Binding-site contacts:
Ligand atom C1 contacts residue ASN616 of chain 1.C at 1.4 Å.
Ligand atom C2 contacts residue ASN616 of chain 1.C at 2.4 Å.
Ligand atom O5 contacts residue ASN616 of chain 1.C at 2.3 Å (h-bond).
Ligand atom C7 contacts residue ASN616 of chain 1.C at 4.0 Å.
Ligand atom N2 contacts residue ASN616 of chain 1.C at 2.9 Å (h-bond).
Ligand atom C4 contacts residue ASN616 of chain 1.C at 4.2 Å.
Ligand atom C5 contacts residue ASN616 of chain 1.C at 3.6 Å.
Ligand atom C3 contacts residue ASN616 of chain 1.C at 3.8 Å.

Sequence of chain 1.C:
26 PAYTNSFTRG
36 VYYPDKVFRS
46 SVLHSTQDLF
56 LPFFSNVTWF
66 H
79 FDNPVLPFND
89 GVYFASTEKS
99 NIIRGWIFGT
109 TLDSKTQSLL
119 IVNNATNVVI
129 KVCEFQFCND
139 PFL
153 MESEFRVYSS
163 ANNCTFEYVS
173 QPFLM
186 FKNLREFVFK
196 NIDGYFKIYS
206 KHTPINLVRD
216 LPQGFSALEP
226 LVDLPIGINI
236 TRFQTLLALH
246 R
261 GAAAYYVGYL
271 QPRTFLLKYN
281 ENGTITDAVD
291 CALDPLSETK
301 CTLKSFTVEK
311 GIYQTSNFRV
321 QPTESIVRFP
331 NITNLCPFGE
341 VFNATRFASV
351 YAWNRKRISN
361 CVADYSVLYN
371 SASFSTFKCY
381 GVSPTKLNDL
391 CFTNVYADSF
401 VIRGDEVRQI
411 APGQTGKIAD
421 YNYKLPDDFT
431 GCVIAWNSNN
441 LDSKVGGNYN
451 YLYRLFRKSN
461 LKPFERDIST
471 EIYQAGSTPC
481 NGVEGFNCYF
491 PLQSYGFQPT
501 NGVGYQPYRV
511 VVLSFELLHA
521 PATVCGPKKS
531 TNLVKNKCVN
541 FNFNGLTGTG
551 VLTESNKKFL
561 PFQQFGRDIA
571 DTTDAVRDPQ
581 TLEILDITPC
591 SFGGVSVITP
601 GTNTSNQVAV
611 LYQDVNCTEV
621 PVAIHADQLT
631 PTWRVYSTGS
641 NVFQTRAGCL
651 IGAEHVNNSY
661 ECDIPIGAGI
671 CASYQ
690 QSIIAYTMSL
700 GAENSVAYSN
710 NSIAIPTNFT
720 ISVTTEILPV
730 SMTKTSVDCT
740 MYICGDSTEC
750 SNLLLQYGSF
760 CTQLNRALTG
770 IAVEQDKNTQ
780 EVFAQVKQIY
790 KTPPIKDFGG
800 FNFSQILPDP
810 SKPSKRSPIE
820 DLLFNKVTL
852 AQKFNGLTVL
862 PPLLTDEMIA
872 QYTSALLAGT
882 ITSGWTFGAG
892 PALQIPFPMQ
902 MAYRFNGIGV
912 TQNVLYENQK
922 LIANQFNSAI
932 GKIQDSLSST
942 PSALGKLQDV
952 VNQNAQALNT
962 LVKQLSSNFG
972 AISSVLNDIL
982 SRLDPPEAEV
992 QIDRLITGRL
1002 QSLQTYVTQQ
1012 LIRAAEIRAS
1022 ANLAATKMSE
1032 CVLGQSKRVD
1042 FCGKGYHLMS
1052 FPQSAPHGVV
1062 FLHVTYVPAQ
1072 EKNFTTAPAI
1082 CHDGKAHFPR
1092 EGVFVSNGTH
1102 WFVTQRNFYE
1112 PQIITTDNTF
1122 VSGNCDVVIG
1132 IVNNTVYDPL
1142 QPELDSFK

A small-molecule ligand and the protein it binds are described below.
Small molecule (SMILES): CC(=O)N[C@@H]1[C@@H](O)[C@H](O)[C@@H](CO)O[C@H]1O